The small molecule below binds the protein below.
Small molecule (SMILES): N[C@@H](CCCC[NH3+])C(=O)O

Binding-site contacts:
Ligand atom CE contacts residue GLU13 of chain 1.I at 4.5 Å.
Ligand atom CD contacts residue ASN9 of chain 1.E at 3.9 Å.
Ligand atom CE contacts residue ASN9 of chain 1.E at 4.0 Å.
Ligand atom CB contacts residue ASN9 of chain 1.I at 3.7 Å.
Ligand atom OXT contacts residue ASN9 of chain 1.I at 3.4 Å (h-bond).
Ligand atom NZ contacts residue GLU13 of chain 1.I at 3.9 Å.
Ligand atom CA contacts residue ASN9 of chain 1.I at 3.5 Å.
Ligand atom O contacts residue ASN9 of chain 1.I at 2.9 Å (h-bond).
Ligand atom N contacts residue GLU13 of chain 1.E at 3.6 Å.
Ligand atom C contacts residue ASN9 of chain 1.I at 3.0 Å.
Ligand atom NZ contacts residue ASN9 of chain 1.E at 3.6 Å (h-bond).
Ligand atom O contacts residue LYS5 of chain 1.I at 3.4 Å.

Sequence of chain 1.I:
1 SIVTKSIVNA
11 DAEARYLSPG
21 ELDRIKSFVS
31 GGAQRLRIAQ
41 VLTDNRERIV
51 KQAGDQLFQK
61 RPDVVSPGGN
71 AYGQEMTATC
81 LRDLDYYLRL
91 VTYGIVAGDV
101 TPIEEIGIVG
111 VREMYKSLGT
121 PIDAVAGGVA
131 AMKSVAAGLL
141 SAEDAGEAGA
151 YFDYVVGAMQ

Sequence of chain 1.E:
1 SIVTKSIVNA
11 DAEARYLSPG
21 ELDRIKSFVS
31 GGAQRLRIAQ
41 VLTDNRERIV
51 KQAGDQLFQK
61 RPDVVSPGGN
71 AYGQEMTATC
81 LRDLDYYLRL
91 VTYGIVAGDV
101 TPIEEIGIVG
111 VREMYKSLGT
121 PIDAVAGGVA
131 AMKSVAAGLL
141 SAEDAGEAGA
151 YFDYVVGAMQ